Sequence of chain 1.B:
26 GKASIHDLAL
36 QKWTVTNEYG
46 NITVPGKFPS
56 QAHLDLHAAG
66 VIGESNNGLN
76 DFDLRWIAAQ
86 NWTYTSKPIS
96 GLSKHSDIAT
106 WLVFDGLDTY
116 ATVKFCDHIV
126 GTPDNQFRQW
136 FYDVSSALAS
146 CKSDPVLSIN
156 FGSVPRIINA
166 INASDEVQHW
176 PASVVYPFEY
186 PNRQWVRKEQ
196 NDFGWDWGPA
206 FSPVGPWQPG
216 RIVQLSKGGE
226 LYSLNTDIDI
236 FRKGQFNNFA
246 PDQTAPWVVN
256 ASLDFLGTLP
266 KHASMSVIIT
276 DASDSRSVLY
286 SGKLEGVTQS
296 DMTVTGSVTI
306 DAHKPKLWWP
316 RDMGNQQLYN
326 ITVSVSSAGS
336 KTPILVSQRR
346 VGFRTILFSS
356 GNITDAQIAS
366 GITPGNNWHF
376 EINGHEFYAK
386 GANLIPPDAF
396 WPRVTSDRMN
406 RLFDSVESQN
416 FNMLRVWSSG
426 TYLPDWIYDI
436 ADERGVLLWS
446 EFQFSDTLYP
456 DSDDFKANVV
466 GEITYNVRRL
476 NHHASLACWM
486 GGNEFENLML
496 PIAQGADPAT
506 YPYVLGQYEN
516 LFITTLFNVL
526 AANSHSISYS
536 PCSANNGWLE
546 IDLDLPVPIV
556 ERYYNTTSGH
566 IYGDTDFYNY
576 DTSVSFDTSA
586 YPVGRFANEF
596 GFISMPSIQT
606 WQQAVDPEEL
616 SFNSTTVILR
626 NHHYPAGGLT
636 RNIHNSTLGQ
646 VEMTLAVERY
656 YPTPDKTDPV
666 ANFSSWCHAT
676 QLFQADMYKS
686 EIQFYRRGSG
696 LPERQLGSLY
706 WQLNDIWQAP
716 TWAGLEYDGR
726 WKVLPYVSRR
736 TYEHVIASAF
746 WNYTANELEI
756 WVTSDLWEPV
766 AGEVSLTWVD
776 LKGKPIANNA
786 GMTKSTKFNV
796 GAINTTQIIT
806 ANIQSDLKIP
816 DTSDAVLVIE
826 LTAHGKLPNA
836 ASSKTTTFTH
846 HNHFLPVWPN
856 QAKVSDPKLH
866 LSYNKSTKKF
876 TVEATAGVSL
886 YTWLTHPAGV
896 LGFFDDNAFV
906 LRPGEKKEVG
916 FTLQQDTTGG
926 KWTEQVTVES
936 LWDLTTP

Binding-site contacts:
Ligand atom O5 contacts residue ASN167 of chain 1.B at 2.3 Å (h-bond).
Ligand atom O6 contacts residue ASN167 of chain 1.B at 3.9 Å.
Ligand atom C5 contacts residue HIS174 of chain 1.B at 3.8 Å.
Ligand atom C6 contacts residue HIS174 of chain 1.B at 3.8 Å.
Ligand atom C3 contacts residue ASN167 of chain 1.B at 3.8 Å.
Ligand atom N2 contacts residue ASN187 of chain 1.B at 4.0 Å.
Ligand atom C7 contacts residue ASN167 of chain 1.B at 3.7 Å.
Ligand atom C7 contacts residue ASN187 of chain 1.B at 3.7 Å.
Ligand atom C2 contacts residue ASN167 of chain 1.B at 2.4 Å.
Ligand atom O6 contacts residue HIS174 of chain 1.B at 4.2 Å.
Ligand atom O6 contacts residue ALA168 of chain 1.B at 3.4 Å (h-bond).
Ligand atom O7 contacts residue ASN167 of chain 1.B at 3.8 Å.
Ligand atom O6 contacts residue ASP170 of chain 1.B at 4.3 Å.
Ligand atom C1 contacts residue ASN167 of chain 1.B at 1.4 Å.
Ligand atom O5 contacts residue HIS174 of chain 1.B at 3.4 Å (h-bond).
Ligand atom C8 contacts residue PRO186 of chain 1.B at 3.5 Å (hydrophobic).
Ligand atom C5 contacts residue ASN167 of chain 1.B at 3.6 Å.
Ligand atom C1 contacts residue HIS174 of chain 1.B at 4.0 Å.
Ligand atom C8 contacts residue ASN187 of chain 1.B at 3.9 Å.
Ligand atom O5 contacts residue ALA168 of chain 1.B at 4.3 Å.
Ligand atom N2 contacts residue ASN167 of chain 1.B at 3.0 Å (h-bond).
Ligand atom C6 contacts residue ASN167 of chain 1.B at 4.4 Å.
Ligand atom O7 contacts residue ASN187 of chain 1.B at 3.6 Å.
Ligand atom C4 contacts residue ASN167 of chain 1.B at 4.2 Å.
Ligand atom C1 contacts residue ASN187 of chain 1.B at 4.5 Å.

A protein and the small-molecule ligand that binds it are described below.
Small molecule (SMILES): CC(=O)N[C@@H]1[C@@H](O)[C@H](O)[C@@H](CO)O[C@H]1O